Sequence of chain 1.C:
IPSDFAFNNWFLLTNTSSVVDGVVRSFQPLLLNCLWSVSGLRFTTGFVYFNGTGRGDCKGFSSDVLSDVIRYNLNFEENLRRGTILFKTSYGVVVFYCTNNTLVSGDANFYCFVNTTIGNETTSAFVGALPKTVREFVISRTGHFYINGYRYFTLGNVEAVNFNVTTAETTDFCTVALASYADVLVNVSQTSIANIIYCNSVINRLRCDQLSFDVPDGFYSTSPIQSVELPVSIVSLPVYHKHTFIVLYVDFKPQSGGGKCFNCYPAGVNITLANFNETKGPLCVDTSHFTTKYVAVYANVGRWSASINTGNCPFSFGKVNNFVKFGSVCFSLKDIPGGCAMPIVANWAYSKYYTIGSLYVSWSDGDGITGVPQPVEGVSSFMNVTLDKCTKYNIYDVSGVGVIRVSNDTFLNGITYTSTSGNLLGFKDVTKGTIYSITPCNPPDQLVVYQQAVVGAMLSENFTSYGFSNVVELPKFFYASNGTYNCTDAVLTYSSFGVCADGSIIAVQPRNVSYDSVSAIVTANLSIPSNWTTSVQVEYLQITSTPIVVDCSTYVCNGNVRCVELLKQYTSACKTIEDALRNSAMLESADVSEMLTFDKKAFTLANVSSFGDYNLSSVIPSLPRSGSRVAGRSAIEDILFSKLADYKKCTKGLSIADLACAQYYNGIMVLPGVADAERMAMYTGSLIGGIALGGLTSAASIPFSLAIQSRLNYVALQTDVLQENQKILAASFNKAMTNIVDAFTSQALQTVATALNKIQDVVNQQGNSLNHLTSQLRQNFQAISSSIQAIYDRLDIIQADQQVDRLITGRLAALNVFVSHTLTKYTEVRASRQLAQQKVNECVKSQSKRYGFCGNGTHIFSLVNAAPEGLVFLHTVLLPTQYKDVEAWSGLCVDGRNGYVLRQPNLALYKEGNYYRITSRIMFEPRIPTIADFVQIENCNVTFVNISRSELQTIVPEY

This small molecule binds to this protein.
Small molecule (SMILES): CC(=O)N[C@@H]1[C@@H](O)[C@H](O)[C@@H](CO)O[C@H]1O

Binding-site contacts:
Ligand atom O7 contacts residue GLU961 of chain 1.C at 4.4 Å.
Ligand atom O5 contacts residue GLU961 of chain 1.C at 4.0 Å.
Ligand atom O5 contacts residue ASN581 of chain 1.C at 2.4 Å (h-bond).
Ligand atom C8 contacts residue ASP959 of chain 1.C at 3.8 Å.
Ligand atom C6 contacts residue GLU961 of chain 1.C at 4.0 Å.
Ligand atom O7 contacts residue ASN581 of chain 1.C at 3.5 Å (h-bond).
Ligand atom C7 contacts residue ASN581 of chain 1.C at 3.6 Å.
Ligand atom C4 contacts residue GLU961 of chain 1.C at 4.1 Å.
Ligand atom C2 contacts residue ASN581 of chain 1.C at 2.5 Å.
Ligand atom C5 contacts residue GLU961 of chain 1.C at 4.3 Å.
Ligand atom C4 contacts residue ASN581 of chain 1.C at 4.3 Å.
Ligand atom C1 contacts residue ASN581 of chain 1.C at 1.4 Å.
Ligand atom C3 contacts residue ASN581 of chain 1.C at 3.8 Å.
Ligand atom C5 contacts residue ASN581 of chain 1.C at 3.6 Å.
Ligand atom N2 contacts residue ASN581 of chain 1.C at 2.9 Å (h-bond).